Sequence of chain 1.B:
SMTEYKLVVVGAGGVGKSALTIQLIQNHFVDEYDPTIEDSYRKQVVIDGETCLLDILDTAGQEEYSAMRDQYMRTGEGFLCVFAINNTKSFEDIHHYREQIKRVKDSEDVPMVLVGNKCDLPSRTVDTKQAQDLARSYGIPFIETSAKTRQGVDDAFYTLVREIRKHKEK

Binding-site contacts:
Ligand atom O6 contacts residue LYS148 of chain 1.B at 3.5 Å (salt-bridge).
Ligand atom O2A contacts residue TYR33 of chain 1.B at 3.4 Å.
Ligand atom O1B contacts residue GLY16 of chain 1.B at 3.0 Å (h-bond).
Ligand atom N3B contacts residue GLY14 of chain 1.B at 3.1 Å (h-bond).
Ligand atom O2B contacts residue MG1 of chain 1.H at 2.0 Å.
Ligand atom O6 contacts residue ASP120 of chain 1.B at 3.5 Å (salt-bridge).
Ligand atom O3G contacts residue PRO35 of chain 1.B at 3.3 Å.
Ligand atom O2' contacts residue ASP31 of chain 1.B at 3.0 Å (salt-bridge).
Ligand atom O1B contacts residue VAL15 of chain 1.B at 3.3 Å (h-bond).
Ligand atom O2G contacts residue LYS17 of chain 1.B at 2.6 Å (salt-bridge).
Ligand atom O1B contacts residue GLY14 of chain 1.B at 3.4 Å (h-bond).
Ligand atom O3G contacts residue TYR33 of chain 1.B at 2.9 Å (h-bond).
Ligand atom N2 contacts residue ASP120 of chain 1.B at 2.9 Å (salt-bridge).
Ligand atom O1A contacts residue SER18 of chain 1.B at 3.4 Å.
Ligand atom O2G contacts residue GLY13 of chain 1.B at 3.3 Å.
Ligand atom O6 contacts residue SER146 of chain 1.B at 3.5 Å.
Ligand atom O4' contacts residue LYS118 of chain 1.B at 3.3 Å (salt-bridge).
Ligand atom C6 contacts residue LYS118 of chain 1.B at 3.4 Å.
Ligand atom C2' contacts residue VAL30 of chain 1.B at 3.4 Å (hydrophobic).
Ligand atom O1B contacts residue LYS17 of chain 1.B at 3.0 Å (salt-bridge).
Ligand atom O2' contacts residue VAL30 of chain 1.B at 2.6 Å (h-bond).
Ligand atom N3B contacts residue MG1 of chain 1.H at 3.4 Å.
Ligand atom O2G contacts residue GLY61 of chain 1.B at 3.0 Å (h-bond).
Ligand atom O2' contacts residue PHE29 of chain 1.B at 3.3 Å.
Ligand atom C5 contacts residue LYS118 of chain 1.B at 3.5 Å.
Ligand atom N2 contacts residue LEU121 of chain 1.B at 3.3 Å.
Ligand atom O1G contacts residue THR36 of chain 1.B at 2.8 Å (h-bond).
Ligand atom O6 contacts residue ALA147 of chain 1.B at 2.8 Å (h-bond).
Ligand atom PB contacts residue MG1 of chain 1.H at 3.2 Å.
Ligand atom O1G contacts residue MG1 of chain 1.H at 2.0 Å.
Ligand atom N7 contacts residue ASN117 of chain 1.B at 3.2 Å (h-bond).
Ligand atom O3' contacts residue ASP31 of chain 1.B at 2.8 Å (salt-bridge).
Ligand atom C8 contacts residue ALA19 of chain 1.B at 3.5 Å (hydrophobic).
Ligand atom O6 contacts residue LYS118 of chain 1.B at 3.3 Å.
Ligand atom PG contacts residue MG1 of chain 1.H at 3.2 Å.
Ligand atom N1 contacts residue ASP120 of chain 1.B at 2.8 Å (salt-bridge).
Ligand atom O3A contacts residue GLY16 of chain 1.B at 3.1 Å (h-bond).
Ligand atom O1A contacts residue ALA19 of chain 1.B at 2.8 Å (h-bond).
Ligand atom O6 contacts residue ASN117 of chain 1.B at 3.2 Å (h-bond).
Ligand atom O2B contacts residue SER18 of chain 1.B at 2.8 Å (h-bond).

The small molecule below binds the protein below.
Small molecule (SMILES): Nc1nc2c(ncn2[C@@H]2O[C@H](CO[P](=O)(O)O[P](=O)(O)NP(=O)(O)O)[C@@H](O)[C@H]2O)c(=O)[nH]1